Binding-site contacts:
Ligand atom CAL contacts residue ILE111 of chain 36.A at 3.6 Å (hydrophobic).
Ligand atom CAC contacts residue PHE233 of chain 36.A at 3.1 Å (hydrophobic).
Ligand atom CAI contacts residue ASP112 of chain 36.A at 3.5 Å.
Ligand atom CAC contacts residue PHE137 of chain 36.A at 3.8 Å (hydrophobic).
Ligand atom CAK contacts residue VAL192 of chain 36.A at 3.1 Å (hydrophobic).
Ligand atom CAP contacts residue ILE111 of chain 36.A at 3.8 Å (hydrophobic).
Ligand atom CAZ contacts residue MET195 of chain 36.A at 3.9 Å (hydrophobic).
Ligand atom CAH contacts residue GLN202 of chain 36.A at 3.7 Å.
Ligand atom CAX contacts residue TRP203 of chain 36.A at 3.6 Å (hydrophobic).
Ligand atom CAE contacts residue ASP112 of chain 36.A at 3.7 Å.
Ligand atom CAY contacts residue PHE155 of chain 36.A at 3.8 Å (hydrophobic).
Ligand atom CBC contacts residue ASN228 of chain 36.A at 3.9 Å.
Ligand atom CBC contacts residue TRP203 of chain 36.A at 3.2 Å (hydrophobic).
Ligand atom CAG contacts residue PHE233 of chain 36.A at 3.2 Å (hydrophobic).
Ligand atom CAU contacts residue TRP203 of chain 36.A at 3.7 Å (hydrophobic).
Ligand atom CAA contacts residue ILE24 of chain 36.C at 3.8 Å (hydrophobic).
Ligand atom OAW contacts residue MET195 of chain 36.A at 3.5 Å.
Ligand atom CAJ contacts residue ILE111 of chain 36.A at 3.3 Å (hydrophobic).
Ligand atom NBE contacts residue ASN228 of chain 36.A at 3.9 Å.
Ligand atom CAG contacts residue PHE137 of chain 36.A at 3.7 Å (hydrophobic).
Ligand atom OAB contacts residue ILE113 of chain 36.A at 3.2 Å (h-bond).
Ligand atom CAI contacts residue THR114 of chain 36.A at 3.8 Å.
Ligand atom CAN contacts residue PHE155 of chain 36.A at 3.6 Å (hydrophobic).
Ligand atom CAM contacts residue VAL192 of chain 36.A at 3.3 Å (hydrophobic).
Ligand atom CAH contacts residue TRP203 of chain 36.A at 3.5 Å (hydrophobic).
Ligand atom CAE contacts residue THR114 of chain 36.A at 3.5 Å.
Ligand atom OAW contacts residue ILE111 of chain 36.A at 3.6 Å.
Ligand atom CAR contacts residue PHE135 of chain 36.A at 3.4 Å (hydrophobic).
Ligand atom CAT contacts residue TYR201 of chain 36.A at 3.5 Å (hydrophobic).
Ligand atom CAU contacts residue TYR201 of chain 36.A at 3.8 Å (hydrophobic).
Ligand atom CAH contacts residue ASN228 of chain 36.A at 3.2 Å.
Ligand atom NBE contacts residue TRP203 of chain 36.A at 3.2 Å.
Ligand atom CAM contacts residue ILE24 of chain 36.C at 3.7 Å (hydrophobic).
Ligand atom CAK contacts residue MET195 of chain 36.A at 3.6 Å (hydrophobic).
Ligand atom CAU contacts residue ASN228 of chain 36.A at 3.6 Å.
Ligand atom CAI contacts residue TRP203 of chain 36.A at 3.6 Å (hydrophobic).
Ligand atom OAB contacts residue ASP112 of chain 36.A at 3.5 Å.
Ligand atom CAA contacts residue PRO177 of chain 36.A at 3.8 Å (hydrophobic).
Ligand atom CAD contacts residue GLN202 of chain 36.A at 3.5 Å.
Ligand atom CAD contacts residue ASN228 of chain 36.A at 3.5 Å.

Sequence of chain 36.C:
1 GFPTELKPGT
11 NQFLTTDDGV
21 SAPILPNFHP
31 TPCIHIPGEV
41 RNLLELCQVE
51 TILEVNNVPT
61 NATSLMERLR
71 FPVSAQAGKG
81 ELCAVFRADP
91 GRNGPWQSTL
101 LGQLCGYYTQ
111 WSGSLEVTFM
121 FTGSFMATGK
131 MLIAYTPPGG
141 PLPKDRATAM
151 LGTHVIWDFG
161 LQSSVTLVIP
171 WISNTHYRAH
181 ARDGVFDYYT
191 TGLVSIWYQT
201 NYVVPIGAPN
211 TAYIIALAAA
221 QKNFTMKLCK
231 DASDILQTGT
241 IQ

Sequence of chain 37.C:
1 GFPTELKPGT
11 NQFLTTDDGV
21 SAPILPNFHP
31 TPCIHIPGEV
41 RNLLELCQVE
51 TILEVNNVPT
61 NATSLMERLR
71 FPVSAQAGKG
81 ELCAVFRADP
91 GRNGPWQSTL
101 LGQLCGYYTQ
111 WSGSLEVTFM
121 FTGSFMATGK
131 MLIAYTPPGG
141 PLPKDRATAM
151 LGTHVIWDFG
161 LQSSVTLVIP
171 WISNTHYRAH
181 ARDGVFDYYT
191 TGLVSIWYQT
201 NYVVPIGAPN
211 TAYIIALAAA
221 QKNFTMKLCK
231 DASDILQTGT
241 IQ

Sequence of chain 36.A:
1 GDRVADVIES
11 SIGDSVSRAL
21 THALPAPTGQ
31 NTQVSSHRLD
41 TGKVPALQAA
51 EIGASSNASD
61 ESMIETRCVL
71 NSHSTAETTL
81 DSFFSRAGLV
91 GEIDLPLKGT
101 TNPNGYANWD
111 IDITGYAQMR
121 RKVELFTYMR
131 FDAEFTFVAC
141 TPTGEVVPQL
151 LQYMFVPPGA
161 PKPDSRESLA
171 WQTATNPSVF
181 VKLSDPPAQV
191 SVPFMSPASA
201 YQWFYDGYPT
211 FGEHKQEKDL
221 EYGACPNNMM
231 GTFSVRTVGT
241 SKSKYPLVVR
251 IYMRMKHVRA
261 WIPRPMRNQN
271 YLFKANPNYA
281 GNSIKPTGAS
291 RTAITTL

This small molecule binds to this protein.
Small molecule (SMILES): Cc1cccc(-c2ccc(OCCCCCN3CCN(c4ccncc4)C3=O)cc2)c1